Binding-site contacts:
Ligand atom O4 contacts residue ASN138 of chain 1.B at 3.0 Å (h-bond).
Ligand atom O2 contacts residue ASP136 of chain 1.B at 2.4 Å (salt-bridge).
Ligand atom O4 contacts residue ALA134 of chain 1.B at 3.8 Å.
Ligand atom O6 contacts residue ASP86 of chain 1.B at 2.7 Å (salt-bridge).
Ligand atom C2 contacts residue ASN83 of chain 1.B at 3.7 Å.
Ligand atom O6 contacts residue GLY220 of chain 1.B at 3.2 Å (h-bond).
Ligand atom O2 contacts residue GLY105 of chain 1.B at 3.7 Å.
Ligand atom C4 contacts residue GLY106 of chain 1.B at 3.6 Å.
Ligand atom O2 contacts residue ALA134 of chain 1.B at 3.3 Å.
Ligand atom O2 contacts residue ASN83 of chain 1.B at 3.2 Å (h-bond).
Ligand atom O3 contacts residue PHE132 of chain 1.B at 3.4 Å.
Ligand atom C6 contacts residue PHE132 of chain 1.B at 3.5 Å (hydrophobic).
Ligand atom O6 contacts residue GLN222 of chain 1.B at 3.1 Å (h-bond).
Ligand atom C5 contacts residue PHE132 of chain 1.B at 3.6 Å (hydrophobic).
Ligand atom O3 contacts residue GLY106 of chain 1.B at 2.9 Å (h-bond).
Ligand atom O6 contacts residue ALA85 of chain 1.B at 3.6 Å.
Ligand atom O5 contacts residue GLU221 of chain 1.B at 3.0 Å (salt-bridge).
Ligand atom C6 contacts residue GLN222 of chain 1.B at 3.6 Å.
Ligand atom O4 contacts residue GLU221 of chain 1.B at 3.4 Å.
Ligand atom O3 contacts residue GLN222 of chain 1.B at 3.6 Å.
Ligand atom C6 contacts residue ASP136 of chain 1.B at 3.2 Å.
Ligand atom O2 contacts residue SER137 of chain 1.B at 2.7 Å (h-bond).
Ligand atom C6 contacts residue ASP86 of chain 1.B at 3.6 Å.
Ligand atom O4 contacts residue GLY106 of chain 1.B at 3.4 Å (h-bond).
Ligand atom O3 contacts residue ASN83 of chain 1.B at 3.0 Å (h-bond).
Ligand atom C4 contacts residue ASP86 of chain 1.B at 3.4 Å.
Ligand atom C6 contacts residue GLU221 of chain 1.B at 3.2 Å.
Ligand atom C1 contacts residue ASP136 of chain 1.B at 3.1 Å.
Ligand atom O4 contacts residue PHE132 of chain 1.B at 3.2 Å.
Ligand atom O4 contacts residue ASP86 of chain 1.B at 2.6 Å (salt-bridge).
Ligand atom O4 contacts residue GLN222 of chain 1.B at 2.6 Å (h-bond).
Ligand atom O5 contacts residue SER137 of chain 1.B at 3.7 Å.
Ligand atom O2 contacts residue GLY220 of chain 1.B at 3.7 Å.
Ligand atom O6 contacts residue GLU221 of chain 1.B at 3.1 Å (salt-bridge).
Ligand atom C1 contacts residue GLU221 of chain 1.B at 3.5 Å.
Ligand atom C3 contacts residue PHE132 of chain 1.B at 3.8 Å (hydrophobic).
Ligand atom C2 contacts residue ASP136 of chain 1.B at 2.8 Å.
Ligand atom C4 contacts residue GLN222 of chain 1.B at 3.6 Å.
Ligand atom O3 contacts residue GLY105 of chain 1.B at 3.8 Å.
Ligand atom C5 contacts residue ASP136 of chain 1.B at 3.8 Å.

The protein below binds the small molecule below.
Small molecule (SMILES): OC[C@H]1O[C@H](OC[C@H]2O[C@H](O)[C@@H](O)[C@@H](O[C@H]3O[C@H](CO)[C@@H](O)[C@H](O)[C@@H]3O)[C@@H]2O)[C@@H](O)[C@@H](O)[C@@H]1O

Sequence of chain 1.B:
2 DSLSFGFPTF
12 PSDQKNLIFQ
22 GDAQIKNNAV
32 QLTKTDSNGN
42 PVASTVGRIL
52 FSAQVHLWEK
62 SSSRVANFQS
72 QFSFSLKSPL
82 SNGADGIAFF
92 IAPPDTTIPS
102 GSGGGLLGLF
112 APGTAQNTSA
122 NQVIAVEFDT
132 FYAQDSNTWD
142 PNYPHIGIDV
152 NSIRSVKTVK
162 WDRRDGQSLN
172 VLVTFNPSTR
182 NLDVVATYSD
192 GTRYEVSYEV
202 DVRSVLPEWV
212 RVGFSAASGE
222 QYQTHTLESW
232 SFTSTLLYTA